Sequence of chain 1.A:
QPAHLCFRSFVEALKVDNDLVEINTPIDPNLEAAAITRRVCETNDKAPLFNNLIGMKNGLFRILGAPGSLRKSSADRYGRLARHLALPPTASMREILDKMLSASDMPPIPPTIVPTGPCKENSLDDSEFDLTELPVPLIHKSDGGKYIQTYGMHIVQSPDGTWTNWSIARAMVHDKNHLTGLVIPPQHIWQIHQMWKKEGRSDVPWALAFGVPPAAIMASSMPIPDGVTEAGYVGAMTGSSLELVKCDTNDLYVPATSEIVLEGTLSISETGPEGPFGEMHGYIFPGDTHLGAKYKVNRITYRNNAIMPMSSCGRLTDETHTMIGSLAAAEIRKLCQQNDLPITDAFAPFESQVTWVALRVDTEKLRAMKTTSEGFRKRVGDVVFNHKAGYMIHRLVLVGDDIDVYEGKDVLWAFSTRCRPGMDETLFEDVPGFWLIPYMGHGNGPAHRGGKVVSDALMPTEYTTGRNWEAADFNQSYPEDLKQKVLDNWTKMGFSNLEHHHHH

The small molecule below binds the protein below.
Small molecule (SMILES): Cc1cc2c3c(c1C)C(C)(C)C[C@@H](O)N3c1c(nc(O)[nH]c1=O)N2C[C@H](O)[C@H](O)[C@H](O)COP(=O)(O)O

Binding-site contacts:
Ligand atom O5 contacts residue GLN190 of chain 1.A at 2.9 Å (h-bond).
Ligand atom O7 contacts residue SER223 of chain 1.A at 3.5 Å (h-bond).
Ligand atom P1 contacts residue MN1 of chain 1.C at 3.4 Å.
Ligand atom O1 contacts residue GLN190 of chain 1.A at 3.0 Å (h-bond).
Ligand atom C2 contacts residue ARG173 of chain 1.A at 3.5 Å.
Ligand atom O6 contacts residue MET225 of chain 1.A at 3.2 Å.
Ligand atom O8 contacts residue PRO226 of chain 1.A at 3.5 Å.
Ligand atom O8 contacts residue LYS391 of chain 1.A at 2.7 Å (salt-bridge).
Ligand atom O7 contacts residue SER170 of chain 1.A at 3.2 Å.
Ligand atom N2 contacts residue GLN190 of chain 1.A at 3.3 Å (h-bond).
Ligand atom C21 contacts residue SER223 of chain 1.A at 3.6 Å.
Ligand atom C21 contacts residue SER224 of chain 1.A at 3.5 Å.
Ligand atom O7 contacts residue K1 of chain 1.D at 3.0 Å.
Ligand atom O10 contacts residue HIS191 of chain 1.A at 3.1 Å (h-bond).
Ligand atom C10 contacts residue ILE327 of chain 1.A at 3.3 Å (hydrophobic).
Ligand atom N4 contacts residue ILE171 of chain 1.A at 3.6 Å (h-bond).
Ligand atom C1 contacts residue GLN190 of chain 1.A at 3.5 Å.
Ligand atom C4 contacts residue ILE171 of chain 1.A at 3.4 Å (hydrophobic).
Ligand atom O10 contacts residue K1 of chain 1.D at 2.9 Å.
Ligand atom O4 contacts residue ILE171 of chain 1.A at 2.8 Å (h-bond).
Ligand atom O6 contacts residue SER224 of chain 1.A at 3.5 Å (h-bond).
Ligand atom O9 contacts residue HIS191 of chain 1.A at 2.8 Å (h-bond).
Ligand atom C6 contacts residue ILE327 of chain 1.A at 3.4 Å (hydrophobic).
Ligand atom O2 contacts residue GLU282 of chain 1.A at 3.0 Å (salt-bridge).
Ligand atom C19 contacts residue ILE171 of chain 1.A at 3.4 Å (hydrophobic).
Ligand atom C14 contacts residue SER224 of chain 1.A at 3.5 Å.
Ligand atom N2 contacts residue ILE171 of chain 1.A at 3.5 Å (h-bond).
Ligand atom O10 contacts residue GLU233 of chain 1.A at 3.1 Å (salt-bridge).
Ligand atom P1 contacts residue HIS191 of chain 1.A at 3.6 Å.
Ligand atom O10 contacts residue ASN168 of chain 1.A at 2.9 Å (h-bond).
Ligand atom O3 contacts residue ARG173 of chain 1.A at 2.9 Å (salt-bridge).
Ligand atom O10 contacts residue MN1 of chain 1.C at 2.2 Å.
Ligand atom O8 contacts residue HIS191 of chain 1.A at 3.6 Å (h-bond).
Ligand atom P1 contacts residue K1 of chain 1.D at 3.4 Å.
Ligand atom C16 contacts residue THR153 of chain 1.A at 3.6 Å.
Ligand atom C20 contacts residue SER224 of chain 1.A at 3.5 Å.
Ligand atom C11 contacts residue GLU282 of chain 1.A at 3.3 Å.
Ligand atom C2 contacts residue ALA172 of chain 1.A at 3.5 Å (hydrophobic).
Ligand atom C15 contacts residue THR153 of chain 1.A at 3.3 Å.
Ligand atom O6 contacts residue PRO226 of chain 1.A at 3.2 Å (h-bond).